The small molecule below binds the protein below.
Small molecule (SMILES): O=S(=O)(O)CCO

Sequence of chain 1.D:
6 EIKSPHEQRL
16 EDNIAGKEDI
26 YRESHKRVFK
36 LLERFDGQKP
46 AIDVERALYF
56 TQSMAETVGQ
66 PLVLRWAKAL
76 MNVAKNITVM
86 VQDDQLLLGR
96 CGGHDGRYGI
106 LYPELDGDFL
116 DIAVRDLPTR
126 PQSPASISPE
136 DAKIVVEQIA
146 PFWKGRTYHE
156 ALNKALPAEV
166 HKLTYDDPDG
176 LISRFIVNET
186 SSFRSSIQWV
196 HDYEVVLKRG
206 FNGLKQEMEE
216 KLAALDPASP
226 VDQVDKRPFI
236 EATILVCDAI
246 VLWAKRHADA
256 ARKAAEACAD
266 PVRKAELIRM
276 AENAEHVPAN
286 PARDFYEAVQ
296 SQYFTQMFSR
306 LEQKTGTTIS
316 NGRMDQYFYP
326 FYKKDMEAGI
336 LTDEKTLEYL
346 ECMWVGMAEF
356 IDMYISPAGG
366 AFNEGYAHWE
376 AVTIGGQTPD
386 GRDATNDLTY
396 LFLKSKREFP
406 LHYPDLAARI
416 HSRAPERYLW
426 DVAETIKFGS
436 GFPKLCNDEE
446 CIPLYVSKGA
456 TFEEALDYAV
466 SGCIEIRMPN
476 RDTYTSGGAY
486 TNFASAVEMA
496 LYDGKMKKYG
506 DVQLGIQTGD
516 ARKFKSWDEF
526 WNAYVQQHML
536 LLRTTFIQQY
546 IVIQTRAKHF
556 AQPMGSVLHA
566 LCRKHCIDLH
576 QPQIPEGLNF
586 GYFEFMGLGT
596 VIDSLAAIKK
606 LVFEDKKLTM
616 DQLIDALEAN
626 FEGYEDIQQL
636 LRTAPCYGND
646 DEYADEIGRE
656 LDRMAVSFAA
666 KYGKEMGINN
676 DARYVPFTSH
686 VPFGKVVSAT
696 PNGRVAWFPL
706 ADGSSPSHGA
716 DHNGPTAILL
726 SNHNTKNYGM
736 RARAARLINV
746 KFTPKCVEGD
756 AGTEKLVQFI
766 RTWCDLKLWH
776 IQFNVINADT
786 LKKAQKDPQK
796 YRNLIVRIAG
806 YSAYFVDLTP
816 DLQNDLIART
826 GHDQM

Binding-site contacts:
Ligand atom O4 contacts residue PHE682 of chain 1.D at 4.3 Å.
Ligand atom S3 contacts residue PHE682 of chain 1.D at 4.2 Å.
Ligand atom S3 contacts residue GLN193 of chain 1.D at 4.0 Å.
Ligand atom C2 contacts residue GLU470 of chain 1.D at 3.6 Å.
Ligand atom O4 contacts residue THR312 of chain 1.D at 4.2 Å.
Ligand atom C1 contacts residue GLN193 of chain 1.D at 4.0 Å.
Ligand atom O6 contacts residue GLY467 of chain 1.D at 3.6 Å.
Ligand atom O7 contacts residue ILE192 of chain 1.D at 3.5 Å.
Ligand atom O4 contacts residue ARG189 of chain 1.D at 3.1 Å (salt-bridge).
Ligand atom O5 contacts residue PHE682 of chain 1.D at 4.3 Å.
Ligand atom O5 contacts residue ARG678 of chain 1.D at 3.2 Å (salt-bridge).
Ligand atom C2 contacts residue CYS468 of chain 1.D at 4.5 Å (hydrophobic).
Ligand atom O4 contacts residue GLN193 of chain 1.D at 3.1 Å (h-bond).
Ligand atom O6 contacts residue GLU470 of chain 1.D at 2.5 Å (salt-bridge).
Ligand atom S3 contacts residue ARG678 of chain 1.D at 3.6 Å.
Ligand atom O5 contacts residue ILE192 of chain 1.D at 3.4 Å.
Ligand atom O6 contacts residue ILE469 of chain 1.D at 4.2 Å.
Ligand atom C2 contacts residue ARG678 of chain 1.D at 3.3 Å.
Ligand atom O7 contacts residue GLU470 of chain 1.D at 4.2 Å.
Ligand atom C2 contacts residue GLN193 of chain 1.D at 4.5 Å.
Ligand atom O4 contacts residue ILE192 of chain 1.D at 3.5 Å.
Ligand atom C2 contacts residue PHE682 of chain 1.D at 3.5 Å (hydrophobic).
Ligand atom C1 contacts residue PHE682 of chain 1.D at 3.6 Å (hydrophobic).
Ligand atom C1 contacts residue GLY467 of chain 1.D at 4.3 Å.
Ligand atom O6 contacts residue SER466 of chain 1.D at 3.9 Å.
Ligand atom O6 contacts residue CYS468 of chain 1.D at 2.8 Å (h-bond).
Ligand atom O7 contacts residue ARG678 of chain 1.D at 3.3 Å (salt-bridge).
Ligand atom O7 contacts residue TYR587 of chain 1.D at 3.8 Å.
Ligand atom O7 contacts residue GLN193 of chain 1.D at 3.1 Å (h-bond).
Ligand atom O6 contacts residue GLN193 of chain 1.D at 3.6 Å.
Ligand atom O5 contacts residue ARG189 of chain 1.D at 2.8 Å (salt-bridge).
Ligand atom O6 contacts residue THR312 of chain 1.D at 4.3 Å.
Ligand atom C2 contacts residue TYR485 of chain 1.D at 4.5 Å (hydrophobic).
Ligand atom S3 contacts residue ARG189 of chain 1.D at 3.9 Å.
Ligand atom C1 contacts residue CYS468 of chain 1.D at 3.5 Å (hydrophobic).
Ligand atom S3 contacts residue ILE192 of chain 1.D at 3.9 Å.
Ligand atom C1 contacts residue GLU470 of chain 1.D at 3.6 Å.
Ligand atom C1 contacts residue THR312 of chain 1.D at 3.6 Å.